Binding-site contacts:
Ligand atom C5 contacts residue ASN613 of chain 1.C at 3.6 Å.
Ligand atom O5 contacts residue THR615 of chain 1.C at 3.4 Å.
Ligand atom C8 contacts residue GLN641 of chain 1.C at 4.3 Å.
Ligand atom C7 contacts residue ASN613 of chain 1.C at 3.8 Å.
Ligand atom C1 contacts residue THR615 of chain 1.C at 3.8 Å.
Ligand atom C3 contacts residue ASN613 of chain 1.C at 3.8 Å.
Ligand atom C6 contacts residue THR615 of chain 1.C at 4.1 Å.
Ligand atom O5 contacts residue ASN613 of chain 1.C at 2.3 Å (h-bond).
Ligand atom C5 contacts residue THR615 of chain 1.C at 3.9 Å.
Ligand atom C4 contacts residue ASN613 of chain 1.C at 4.2 Å.
Ligand atom C1 contacts residue ASN613 of chain 1.C at 1.4 Å.
Ligand atom N2 contacts residue ASN613 of chain 1.C at 3.0 Å (h-bond).
Ligand atom C2 contacts residue ASN613 of chain 1.C at 2.4 Å.
Ligand atom O7 contacts residue ASN613 of chain 1.C at 4.2 Å.

Sequence of chain 1.C:
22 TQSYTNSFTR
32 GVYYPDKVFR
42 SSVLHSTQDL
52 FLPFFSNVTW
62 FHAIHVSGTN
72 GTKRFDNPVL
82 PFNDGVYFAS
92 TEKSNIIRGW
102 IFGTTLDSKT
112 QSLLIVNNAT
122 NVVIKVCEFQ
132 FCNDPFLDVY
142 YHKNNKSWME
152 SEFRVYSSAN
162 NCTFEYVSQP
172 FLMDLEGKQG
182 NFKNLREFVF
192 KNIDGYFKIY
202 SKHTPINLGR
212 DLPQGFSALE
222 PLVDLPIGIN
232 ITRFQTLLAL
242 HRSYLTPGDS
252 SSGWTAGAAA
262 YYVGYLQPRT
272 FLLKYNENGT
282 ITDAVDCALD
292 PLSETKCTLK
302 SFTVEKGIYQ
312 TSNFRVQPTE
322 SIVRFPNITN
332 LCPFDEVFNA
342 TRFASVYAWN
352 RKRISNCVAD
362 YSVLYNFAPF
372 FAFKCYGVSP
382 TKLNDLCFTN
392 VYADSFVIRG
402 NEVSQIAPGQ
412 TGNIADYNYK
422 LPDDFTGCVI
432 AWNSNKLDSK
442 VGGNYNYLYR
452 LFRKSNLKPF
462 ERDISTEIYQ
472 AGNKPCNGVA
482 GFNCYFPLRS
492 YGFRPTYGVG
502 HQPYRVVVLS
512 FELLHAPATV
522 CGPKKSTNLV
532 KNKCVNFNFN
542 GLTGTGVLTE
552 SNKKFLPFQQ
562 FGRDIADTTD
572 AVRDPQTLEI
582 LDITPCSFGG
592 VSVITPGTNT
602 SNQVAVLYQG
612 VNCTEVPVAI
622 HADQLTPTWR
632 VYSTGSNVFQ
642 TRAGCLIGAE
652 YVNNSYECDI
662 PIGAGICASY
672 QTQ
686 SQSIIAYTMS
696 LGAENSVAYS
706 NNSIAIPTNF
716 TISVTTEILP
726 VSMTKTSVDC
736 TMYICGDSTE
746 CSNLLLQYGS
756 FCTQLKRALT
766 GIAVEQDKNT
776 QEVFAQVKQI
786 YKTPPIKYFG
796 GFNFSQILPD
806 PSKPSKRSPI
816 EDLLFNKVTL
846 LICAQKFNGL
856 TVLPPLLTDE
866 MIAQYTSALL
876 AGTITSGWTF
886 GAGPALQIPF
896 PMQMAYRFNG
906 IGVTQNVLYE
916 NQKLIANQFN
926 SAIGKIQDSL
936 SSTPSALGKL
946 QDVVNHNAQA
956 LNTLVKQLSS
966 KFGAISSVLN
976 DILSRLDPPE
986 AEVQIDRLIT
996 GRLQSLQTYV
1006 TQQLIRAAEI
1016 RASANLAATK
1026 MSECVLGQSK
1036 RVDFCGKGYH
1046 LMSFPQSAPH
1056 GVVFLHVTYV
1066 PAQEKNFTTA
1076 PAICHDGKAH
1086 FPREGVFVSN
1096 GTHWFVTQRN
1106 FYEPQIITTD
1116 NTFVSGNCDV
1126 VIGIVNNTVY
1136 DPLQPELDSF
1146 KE

This small molecule binds to this protein.
Small molecule (SMILES): CC(=O)N[C@H]1[C@H](O[C@H]2[C@H](O)[C@@H](NC(C)=O)CO[C@@H]2CO)O[C@H](CO)[C@@H](O)[C@@H]1O